Sequence of chain 1.M:
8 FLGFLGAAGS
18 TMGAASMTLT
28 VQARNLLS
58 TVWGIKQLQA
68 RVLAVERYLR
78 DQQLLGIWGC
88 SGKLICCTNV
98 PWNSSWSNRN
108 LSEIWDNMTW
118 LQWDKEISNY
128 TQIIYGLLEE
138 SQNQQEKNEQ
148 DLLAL

Sequence of chain 1.N:
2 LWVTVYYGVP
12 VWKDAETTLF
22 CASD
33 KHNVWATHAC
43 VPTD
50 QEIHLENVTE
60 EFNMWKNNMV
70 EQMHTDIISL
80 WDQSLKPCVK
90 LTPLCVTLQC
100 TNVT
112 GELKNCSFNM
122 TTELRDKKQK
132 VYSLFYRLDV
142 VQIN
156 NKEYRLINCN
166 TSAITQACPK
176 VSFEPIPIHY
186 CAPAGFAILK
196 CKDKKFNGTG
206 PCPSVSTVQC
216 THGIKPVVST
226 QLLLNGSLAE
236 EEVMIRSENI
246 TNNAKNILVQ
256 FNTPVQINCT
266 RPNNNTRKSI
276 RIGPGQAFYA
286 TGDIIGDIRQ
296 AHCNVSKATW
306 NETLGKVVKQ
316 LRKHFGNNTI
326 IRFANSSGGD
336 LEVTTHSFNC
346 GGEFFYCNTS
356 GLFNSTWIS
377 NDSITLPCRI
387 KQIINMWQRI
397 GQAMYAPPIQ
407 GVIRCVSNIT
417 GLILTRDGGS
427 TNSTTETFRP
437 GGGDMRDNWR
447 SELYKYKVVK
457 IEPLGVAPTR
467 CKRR

The small molecule below binds the protein below.
Small molecule (SMILES): CC(=O)N[C@H]1[C@H](O[C@H]2[C@H](O)[C@@H](NC(C)=O)CO[C@@H]2CO)O[C@H](CO)[C@@H](O)[C@@H]1O

Binding-site contacts:
Ligand atom C3 contacts residue ASN56 of chain 1.N at 3.8 Å.
Ligand atom C7 contacts residue GLU55 of chain 1.N at 4.1 Å.
Ligand atom O5 contacts residue ASN56 of chain 1.N at 2.3 Å (h-bond).
Ligand atom O7 contacts residue SER17 of chain 1.M at 2.6 Å (h-bond).
Ligand atom C8 contacts residue LEU9 of chain 1.M at 3.8 Å (hydrophobic).
Ligand atom O7 contacts residue ASN56 of chain 1.N at 3.7 Å.
Ligand atom C8 contacts residue SER17 of chain 1.M at 3.8 Å.
Ligand atom C7 contacts residue SER17 of chain 1.M at 3.5 Å.
Ligand atom C2 contacts residue ASN56 of chain 1.N at 2.5 Å.
Ligand atom O7 contacts residue GLY16 of chain 1.M at 3.9 Å.
Ligand atom C5 contacts residue ASN56 of chain 1.N at 3.6 Å.
Ligand atom N2 contacts residue ASN56 of chain 1.N at 3.0 Å (h-bond).
Ligand atom C8 contacts residue GLY13 of chain 1.M at 4.3 Å.
Ligand atom C7 contacts residue ASN56 of chain 1.N at 3.5 Å.
Ligand atom C8 contacts residue GLU55 of chain 1.N at 3.7 Å.
Ligand atom C1 contacts residue ASN56 of chain 1.N at 1.4 Å.
Ligand atom C4 contacts residue ASN56 of chain 1.N at 4.2 Å.
Ligand atom N2 contacts residue GLU55 of chain 1.N at 4.0 Å.